Sequence of chain 1.C:
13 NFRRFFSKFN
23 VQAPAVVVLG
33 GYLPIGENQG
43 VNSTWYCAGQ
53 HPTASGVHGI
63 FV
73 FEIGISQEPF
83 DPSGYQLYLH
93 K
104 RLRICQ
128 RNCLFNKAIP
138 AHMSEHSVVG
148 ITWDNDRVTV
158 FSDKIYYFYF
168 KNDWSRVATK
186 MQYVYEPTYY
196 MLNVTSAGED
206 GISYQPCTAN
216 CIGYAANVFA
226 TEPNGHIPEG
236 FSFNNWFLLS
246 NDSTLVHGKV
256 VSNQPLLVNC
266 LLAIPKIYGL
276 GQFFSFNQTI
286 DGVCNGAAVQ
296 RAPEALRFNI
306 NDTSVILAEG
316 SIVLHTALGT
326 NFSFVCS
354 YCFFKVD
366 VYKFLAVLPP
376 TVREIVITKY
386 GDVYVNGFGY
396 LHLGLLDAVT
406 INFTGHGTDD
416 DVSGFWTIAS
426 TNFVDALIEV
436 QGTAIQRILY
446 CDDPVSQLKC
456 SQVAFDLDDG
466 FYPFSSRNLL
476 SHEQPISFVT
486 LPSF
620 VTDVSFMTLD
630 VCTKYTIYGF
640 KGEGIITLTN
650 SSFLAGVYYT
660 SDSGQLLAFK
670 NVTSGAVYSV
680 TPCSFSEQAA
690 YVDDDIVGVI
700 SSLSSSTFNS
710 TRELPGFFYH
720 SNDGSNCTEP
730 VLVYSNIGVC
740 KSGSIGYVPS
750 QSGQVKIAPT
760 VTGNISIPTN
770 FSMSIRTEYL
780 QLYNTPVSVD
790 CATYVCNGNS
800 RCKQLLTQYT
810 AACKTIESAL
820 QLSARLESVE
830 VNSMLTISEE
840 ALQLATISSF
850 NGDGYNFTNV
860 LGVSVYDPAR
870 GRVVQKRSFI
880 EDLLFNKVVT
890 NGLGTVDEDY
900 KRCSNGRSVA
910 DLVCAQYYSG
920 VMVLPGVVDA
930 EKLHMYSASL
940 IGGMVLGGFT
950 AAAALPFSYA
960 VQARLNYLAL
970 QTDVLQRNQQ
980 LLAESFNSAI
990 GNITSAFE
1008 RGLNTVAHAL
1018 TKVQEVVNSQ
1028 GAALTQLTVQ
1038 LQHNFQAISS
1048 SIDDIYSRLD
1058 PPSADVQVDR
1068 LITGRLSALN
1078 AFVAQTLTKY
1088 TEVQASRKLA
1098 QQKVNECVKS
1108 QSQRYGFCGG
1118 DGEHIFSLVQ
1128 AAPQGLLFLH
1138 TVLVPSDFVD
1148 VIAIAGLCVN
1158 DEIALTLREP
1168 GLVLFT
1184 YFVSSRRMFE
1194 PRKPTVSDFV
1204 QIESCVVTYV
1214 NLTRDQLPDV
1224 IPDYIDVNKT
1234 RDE

Binding-site contacts:
Ligand atom C7 contacts residue ASN198 of chain 1.C at 3.5 Å.
Ligand atom C4 contacts residue ASN198 of chain 1.C at 4.2 Å.
Ligand atom O6 contacts residue THR200 of chain 1.C at 4.3 Å.
Ligand atom C1 contacts residue THR200 of chain 1.C at 3.8 Å.
Ligand atom O5 contacts residue THR200 of chain 1.C at 4.0 Å.
Ligand atom O5 contacts residue THR200 of chain 1.C at 4.5 Å.
Ligand atom C6 contacts residue THR200 of chain 1.C at 3.8 Å.
Ligand atom C5 contacts residue ASN198 of chain 1.C at 3.7 Å.
Ligand atom C3 contacts residue ASN198 of chain 1.C at 3.8 Å.
Ligand atom C2 contacts residue ASN198 of chain 1.C at 2.5 Å.
Ligand atom O7 contacts residue ASN198 of chain 1.C at 3.8 Å.
Ligand atom O5 contacts residue ASN198 of chain 1.C at 2.4 Å (h-bond).
Ligand atom C1 contacts residue ASN198 of chain 1.C at 1.4 Å.
Ligand atom O5 contacts residue ASN198 of chain 1.C at 4.2 Å.
Ligand atom N2 contacts residue ASN198 of chain 1.C at 2.9 Å (h-bond).

The protein below binds the small molecule below.
Small molecule (SMILES): CC(=O)N[C@H]1[C@H](O[C@H]2[C@H](O)[C@@H](NC(C)=O)CO[C@@H]2CO[C@@H]2O[C@@H](C)[C@@H](O)[C@@H](O)[C@@H]2O)O[C@H](CO)[C@@H](O[C@@H]2O[C@H](CO)[C@@H](O)[C@H](O)[C@@H]2O)[C@@H]1O